The protein below binds the small molecule below.
Small molecule (SMILES): CC(=O)N[C@@H]1[C@@H](O)[C@H](O)[C@@H](CO)O[C@H]1O

Sequence of chain 1.D:
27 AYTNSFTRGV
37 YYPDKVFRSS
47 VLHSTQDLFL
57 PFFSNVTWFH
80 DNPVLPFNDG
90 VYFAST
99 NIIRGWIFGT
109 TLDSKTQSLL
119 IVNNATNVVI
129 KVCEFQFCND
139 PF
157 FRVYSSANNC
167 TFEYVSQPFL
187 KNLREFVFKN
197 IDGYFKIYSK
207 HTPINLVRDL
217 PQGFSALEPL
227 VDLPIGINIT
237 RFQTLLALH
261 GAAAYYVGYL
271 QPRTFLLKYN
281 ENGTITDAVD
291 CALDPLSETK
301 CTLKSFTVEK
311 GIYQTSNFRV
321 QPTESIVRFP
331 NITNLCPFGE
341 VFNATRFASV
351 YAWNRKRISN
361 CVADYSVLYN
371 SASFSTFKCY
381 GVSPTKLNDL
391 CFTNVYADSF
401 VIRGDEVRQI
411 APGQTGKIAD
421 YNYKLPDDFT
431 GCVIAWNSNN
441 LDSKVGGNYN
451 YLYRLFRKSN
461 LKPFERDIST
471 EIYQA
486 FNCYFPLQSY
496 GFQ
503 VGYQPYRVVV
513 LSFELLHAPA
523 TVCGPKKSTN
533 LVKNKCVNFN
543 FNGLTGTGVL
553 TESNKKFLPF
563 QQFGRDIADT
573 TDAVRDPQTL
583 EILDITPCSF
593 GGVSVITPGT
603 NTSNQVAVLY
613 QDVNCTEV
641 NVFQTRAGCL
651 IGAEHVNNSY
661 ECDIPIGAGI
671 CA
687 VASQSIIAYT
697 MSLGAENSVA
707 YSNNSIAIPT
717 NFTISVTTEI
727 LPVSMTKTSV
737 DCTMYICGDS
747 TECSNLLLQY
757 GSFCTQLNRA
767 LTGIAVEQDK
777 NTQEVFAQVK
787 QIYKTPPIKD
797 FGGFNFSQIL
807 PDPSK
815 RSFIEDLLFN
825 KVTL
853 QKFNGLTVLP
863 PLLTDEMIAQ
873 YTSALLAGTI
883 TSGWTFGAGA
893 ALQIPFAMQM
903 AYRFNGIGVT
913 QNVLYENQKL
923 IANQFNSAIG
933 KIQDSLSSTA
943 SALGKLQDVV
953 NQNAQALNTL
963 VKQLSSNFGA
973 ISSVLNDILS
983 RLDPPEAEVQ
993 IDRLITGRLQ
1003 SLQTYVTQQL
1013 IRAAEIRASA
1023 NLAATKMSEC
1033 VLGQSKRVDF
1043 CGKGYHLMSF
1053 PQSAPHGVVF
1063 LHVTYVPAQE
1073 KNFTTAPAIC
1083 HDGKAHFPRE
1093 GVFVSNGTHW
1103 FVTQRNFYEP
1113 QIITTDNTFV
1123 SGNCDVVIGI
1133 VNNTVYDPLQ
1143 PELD

Binding-site contacts:
Ligand atom C5 contacts residue THR236 of chain 1.D at 3.8 Å.
Ligand atom C1 contacts residue THR236 of chain 1.D at 4.0 Å.
Ligand atom O5 contacts residue THR108 of chain 1.D at 3.1 Å.
Ligand atom C1 contacts residue THR108 of chain 1.D at 4.2 Å.
Ligand atom C4 contacts residue ASN234 of chain 1.D at 4.2 Å.
Ligand atom O6 contacts residue THR236 of chain 1.D at 4.3 Å.
Ligand atom O6 contacts residue THR108 of chain 1.D at 3.2 Å.
Ligand atom C5 contacts residue ASN234 of chain 1.D at 3.7 Å.
Ligand atom O5 contacts residue THR236 of chain 1.D at 3.6 Å.
Ligand atom C1 contacts residue ASN234 of chain 1.D at 1.4 Å.
Ligand atom C2 contacts residue ASN234 of chain 1.D at 2.4 Å.
Ligand atom C6 contacts residue THR236 of chain 1.D at 3.5 Å.
Ligand atom C6 contacts residue THR108 of chain 1.D at 3.6 Å.
Ligand atom N2 contacts residue ASN234 of chain 1.D at 2.9 Å (h-bond).
Ligand atom C8 contacts residue ASN234 of chain 1.D at 4.3 Å.
Ligand atom O5 contacts residue ASN234 of chain 1.D at 2.4 Å (h-bond).
Ligand atom O7 contacts residue ASN234 of chain 1.D at 2.5 Å (h-bond).
Ligand atom C3 contacts residue ASN234 of chain 1.D at 3.8 Å.
Ligand atom C5 contacts residue THR108 of chain 1.D at 4.0 Å.
Ligand atom C7 contacts residue ASN234 of chain 1.D at 3.0 Å.